The small molecule below binds the protein below.
Small molecule (SMILES): CCCCCCCC(=O)OC[C@H](COP(=O)(O)O[C@@H]1[C@H](O)[C@H](O)[C@@H](OP(=O)(O)O)[C@H](OP(=O)(O)O)[C@H]1O)OC(=O)CCCCCCC

Binding-site contacts:
Ligand atom C8B contacts residue PRO424 of chain 1.C at 4.0 Å (hydrophobic).
Ligand atom C1B contacts residue GLY417 of chain 1.C at 3.8 Å.
Ligand atom C1A contacts residue PHE487 of chain 1.C at 4.2 Å (hydrophobic).
Ligand atom O42 contacts residue GLY488 of chain 1.C at 4.0 Å.
Ligand atom C1B contacts residue PRO424 of chain 1.C at 4.1 Å (hydrophobic).
Ligand atom O11 contacts residue GLY417 of chain 1.C at 3.2 Å (h-bond).
Ligand atom O2 contacts residue THR419 of chain 1.C at 4.2 Å.
Ligand atom O53 contacts residue ARG302 of chain 1.C at 1.3 Å (salt-bridge).
Ligand atom P5 contacts residue ARG302 of chain 1.C at 2.3 Å.
Ligand atom C5B contacts residue VAL427 of chain 1.C at 3.8 Å (hydrophobic).
Ligand atom O1A contacts residue MET491 of chain 1.C at 3.9 Å.
Ligand atom O51 contacts residue ARG302 of chain 1.C at 2.5 Å (salt-bridge).
Ligand atom C7B contacts residue VAL427 of chain 1.C at 3.8 Å (hydrophobic).
Ligand atom O5 contacts residue ARG302 of chain 1.C at 3.7 Å.
Ligand atom O1A contacts residue PHE487 of chain 1.C at 3.6 Å (h-bond).
Ligand atom C3A contacts residue PHE487 of chain 1.C at 4.2 Å (hydrophobic).
Ligand atom O4 contacts residue ARG584 of chain 1.C at 3.1 Å (salt-bridge).
Ligand atom C5B contacts residue PHE487 of chain 1.C at 3.7 Å (hydrophobic).
Ligand atom O42 contacts residue ARG584 of chain 1.C at 2.9 Å (salt-bridge).
Ligand atom O41 contacts residue ARG584 of chain 1.C at 3.7 Å.
Ligand atom P4 contacts residue ARG584 of chain 1.C at 3.4 Å.
Ligand atom C2A contacts residue PHE487 of chain 1.C at 3.7 Å (hydrophobic).
Ligand atom O41 contacts residue ARG492 of chain 1.C at 3.6 Å (salt-bridge).
Ligand atom O52 contacts residue ARG584 of chain 1.C at 3.5 Å (salt-bridge).
Ligand atom C4A contacts residue MET491 of chain 1.C at 3.9 Å (hydrophobic).
Ligand atom C3 contacts residue LYS484 of chain 1.C at 3.8 Å.
Ligand atom C8B contacts residue VAL427 of chain 1.C at 3.8 Å (hydrophobic).
Ligand atom C6B contacts residue PHE487 of chain 1.C at 3.7 Å (hydrophobic).
Ligand atom O3 contacts residue LYS484 of chain 1.C at 2.4 Å (salt-bridge).
Ligand atom O43 contacts residue GLY488 of chain 1.C at 3.5 Å.
Ligand atom O3C contacts residue GLY417 of chain 1.C at 4.0 Å.
Ligand atom O42 contacts residue LYS484 of chain 1.C at 3.6 Å.
Ligand atom O1B contacts residue PRO424 of chain 1.C at 3.5 Å.
Ligand atom C2B contacts residue PHE487 of chain 1.C at 3.7 Å (hydrophobic).
Ligand atom O1B contacts residue GLY417 of chain 1.C at 3.0 Å (h-bond).
Ligand atom C3B contacts residue PHE416 of chain 1.C at 3.4 Å (hydrophobic).
Ligand atom O1B contacts residue PHE416 of chain 1.C at 3.5 Å (h-bond).
Ligand atom O52 contacts residue ARG302 of chain 1.C at 3.1 Å (salt-bridge).
Ligand atom C8B contacts residue PHE487 of chain 1.C at 3.7 Å (hydrophobic).
Ligand atom C3A contacts residue MET491 of chain 1.C at 3.9 Å (hydrophobic).

Sequence of chain 1.C:
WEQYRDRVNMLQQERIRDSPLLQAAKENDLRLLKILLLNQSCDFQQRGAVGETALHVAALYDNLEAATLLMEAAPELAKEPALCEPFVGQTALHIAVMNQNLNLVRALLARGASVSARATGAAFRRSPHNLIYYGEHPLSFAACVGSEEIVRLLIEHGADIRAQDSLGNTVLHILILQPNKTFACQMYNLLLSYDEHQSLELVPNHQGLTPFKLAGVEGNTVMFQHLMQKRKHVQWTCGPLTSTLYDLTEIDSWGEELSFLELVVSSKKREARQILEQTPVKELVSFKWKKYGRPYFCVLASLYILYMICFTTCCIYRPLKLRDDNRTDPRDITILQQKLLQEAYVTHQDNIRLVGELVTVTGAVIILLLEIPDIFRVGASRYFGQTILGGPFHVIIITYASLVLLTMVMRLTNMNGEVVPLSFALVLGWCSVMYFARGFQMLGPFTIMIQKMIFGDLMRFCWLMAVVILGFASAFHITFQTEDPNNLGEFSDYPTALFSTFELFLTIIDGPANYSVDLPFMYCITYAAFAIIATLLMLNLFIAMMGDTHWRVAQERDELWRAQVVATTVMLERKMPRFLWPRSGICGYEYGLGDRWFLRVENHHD